Sequence of chain 1.A:
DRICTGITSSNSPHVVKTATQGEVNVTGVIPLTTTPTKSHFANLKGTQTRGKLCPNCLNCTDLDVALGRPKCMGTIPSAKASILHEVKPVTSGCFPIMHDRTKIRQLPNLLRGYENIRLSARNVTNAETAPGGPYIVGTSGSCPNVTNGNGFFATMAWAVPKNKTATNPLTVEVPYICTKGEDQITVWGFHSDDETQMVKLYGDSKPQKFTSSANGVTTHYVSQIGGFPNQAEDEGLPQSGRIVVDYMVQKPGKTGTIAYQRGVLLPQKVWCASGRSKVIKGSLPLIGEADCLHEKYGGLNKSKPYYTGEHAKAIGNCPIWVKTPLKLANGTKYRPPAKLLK

The protein below binds the small molecule below.
Small molecule (SMILES): CC(=O)N[C@H]1[C@H]([C@H](O)[C@H](O)CO)O[C@@](OC[C@H]2O[C@@H](O[C@H]3[C@H](O)[C@@H](NC(C)=O)CO[C@@H]3CO)[C@H](O)[C@@H](O)[C@H]2O)(C(=O)O)C[C@@H]1O

Binding-site contacts:
Ligand atom O4 contacts residue LEU237 of chain 1.A at 4.1 Å.
Ligand atom N5 contacts residue LEU201 of chain 1.A at 4.4 Å.
Ligand atom C9 contacts residue LEU201 of chain 1.A at 3.8 Å (hydrophobic).
Ligand atom O10 contacts residue LEU201 of chain 1.A at 3.6 Å.
Ligand atom O7 contacts residue LEU201 of chain 1.A at 3.2 Å.
Ligand atom C10 contacts residue LEU201 of chain 1.A at 3.5 Å (hydrophobic).
Ligand atom C5 contacts residue THR139 of chain 1.A at 4.3 Å.
Ligand atom C1 contacts residue GLY141 of chain 1.A at 4.0 Å.
Ligand atom O4 contacts residue PRO238 of chain 1.A at 3.7 Å.
Ligand atom O8 contacts residue SER240 of chain 1.A at 4.2 Å.
Ligand atom O1A contacts residue GLY141 of chain 1.A at 2.7 Å (h-bond).
Ligand atom C1 contacts residue SER140 of chain 1.A at 3.4 Å.
Ligand atom C8 contacts residue SER240 of chain 1.A at 4.3 Å.
Ligand atom O1B contacts residue SER140 of chain 1.A at 3.3 Å (h-bond).
Ligand atom C9 contacts residue SER240 of chain 1.A at 3.6 Å.
Ligand atom C7 contacts residue LEU201 of chain 1.A at 4.0 Å (hydrophobic).
Ligand atom O9 contacts residue GLN197 of chain 1.A at 3.5 Å.
Ligand atom O8 contacts residue PRO238 of chain 1.A at 4.3 Å.
Ligand atom O4 contacts residue THR139 of chain 1.A at 3.6 Å.
Ligand atom C6 contacts residue PRO238 of chain 1.A at 4.5 Å (hydrophobic).
Ligand atom O1B contacts residue PRO238 of chain 1.A at 3.6 Å.
Ligand atom O10 contacts residue VAL160 of chain 1.A at 3.3 Å.
Ligand atom C11 contacts residue LEU201 of chain 1.A at 3.3 Å (hydrophobic).
Ligand atom C9 contacts residue ASP193 of chain 1.A at 3.2 Å.
Ligand atom C4 contacts residue PRO238 of chain 1.A at 4.3 Å (hydrophobic).
Ligand atom O9 contacts residue ASP193 of chain 1.A at 2.7 Å (salt-bridge).
Ligand atom N5 contacts residue THR139 of chain 1.A at 3.9 Å.
Ligand atom C8 contacts residue GLN197 of chain 1.A at 4.5 Å.
Ligand atom O9 contacts residue SER240 of chain 1.A at 2.1 Å (h-bond).
Ligand atom O1A contacts residue SER140 of chain 1.A at 2.9 Å (h-bond).
Ligand atom O7 contacts residue GLN197 of chain 1.A at 4.2 Å.
Ligand atom O10 contacts residue ILE136 of chain 1.A at 4.4 Å.
Ligand atom O1B contacts residue GLY141 of chain 1.A at 4.1 Å.
Ligand atom C4 contacts residue THR139 of chain 1.A at 3.5 Å.
Ligand atom O3 contacts residue LEU237 of chain 1.A at 4.0 Å.
Ligand atom C4 contacts residue SER140 of chain 1.A at 4.4 Å.
Ligand atom C9 contacts residue GLN197 of chain 1.A at 3.4 Å.